Binding-site contacts:
Ligand atom C5 contacts residue NCD1 of chain 1.C at 0.2 Å.
Ligand atom O2 contacts residue PRO249 of chain 1.A at 3.3 Å.
Ligand atom O4 contacts residue NCD1 of chain 1.C at 0.8 Å (h-bond).
Ligand atom C7 contacts residue NCD1 of chain 1.C at 0.4 Å.
Ligand atom C2 contacts residue ARG208 of chain 1.A at 3.6 Å.
Ligand atom C4 contacts residue ZN1 of chain 1.F at 3.5 Å.
Ligand atom O4 contacts residue THR109 of chain 1.A at 2.0 Å (h-bond).
Ligand atom N1 contacts residue NCD1 of chain 1.C at 0.6 Å (h-bond).
Ligand atom O2 contacts residue VAL207 of chain 1.A at 3.5 Å.
Ligand atom C4 contacts residue THR109 of chain 1.A at 2.4 Å.
Ligand atom O2 contacts residue ARG208 of chain 1.A at 3.0 Å (salt-bridge).
Ligand atom C7 contacts residue PHE110 of chain 1.A at 3.3 Å (hydrophobic).
Ligand atom N3 contacts residue ARG208 of chain 1.A at 3.2 Å (salt-bridge).
Ligand atom O72 contacts residue NCD1 of chain 1.C at 0.6 Å (h-bond).
Ligand atom N1 contacts residue PRO249 of chain 1.A at 3.2 Å (h-bond).
Ligand atom N1 contacts residue GLY250 of chain 1.A at 3.6 Å.
Ligand atom C5 contacts residue THR109 of chain 1.A at 3.4 Å.
Ligand atom N1 contacts residue ALA235 of chain 1.A at 3.4 Å.
Ligand atom O4 contacts residue ZN1 of chain 1.F at 2.8 Å.
Ligand atom C6 contacts residue NCD1 of chain 1.C at 0.3 Å.
Ligand atom C2 contacts residue NCD1 of chain 1.C at 0.2 Å.
Ligand atom O71 contacts residue PRO249 of chain 1.A at 3.0 Å (h-bond).
Ligand atom O71 contacts residue HIS237 of chain 1.A at 2.9 Å (h-bond).
Ligand atom C5 contacts residue ZN1 of chain 1.E at 3.7 Å.
Ligand atom N3 contacts residue THR109 of chain 1.A at 2.7 Å (h-bond).
Ligand atom C7 contacts residue ARG22 of chain 1.A at 3.5 Å.
Ligand atom O71 contacts residue ARG22 of chain 1.A at 2.9 Å (salt-bridge).
Ligand atom O2 contacts residue GLY250 of chain 1.A at 3.2 Å.
Ligand atom O4 contacts residue HIS137 of chain 1.A at 3.2 Å.
Ligand atom C6 contacts residue ALA235 of chain 1.A at 3.7 Å (hydrophobic).
Ligand atom O2 contacts residue NCD1 of chain 1.C at 0.5 Å (h-bond).
Ligand atom N3 contacts residue NCD1 of chain 1.C at 1.5 Å.
Ligand atom O71 contacts residue NCD1 of chain 1.C at 0.4 Å (h-bond).
Ligand atom O71 contacts residue PHE110 of chain 1.A at 3.1 Å.
Ligand atom C4 contacts residue NCD1 of chain 1.C at 1.4 Å.
Ligand atom O72 contacts residue PHE110 of chain 1.A at 3.1 Å.
Ligand atom C2 contacts residue PRO249 of chain 1.A at 3.5 Å (hydrophobic).
Ligand atom O72 contacts residue ARG22 of chain 1.A at 2.9 Å (salt-bridge).
Ligand atom O72 contacts residue HIS20 of chain 1.A at 3.4 Å (h-bond).
Ligand atom O72 contacts residue ASN52 of chain 1.A at 2.7 Å (h-bond).

The small molecule below binds the protein below.
Small molecule (SMILES): O=C1C[C@@H](C(=O)O)NC(=O)N1

Sequence of chain 1.A:
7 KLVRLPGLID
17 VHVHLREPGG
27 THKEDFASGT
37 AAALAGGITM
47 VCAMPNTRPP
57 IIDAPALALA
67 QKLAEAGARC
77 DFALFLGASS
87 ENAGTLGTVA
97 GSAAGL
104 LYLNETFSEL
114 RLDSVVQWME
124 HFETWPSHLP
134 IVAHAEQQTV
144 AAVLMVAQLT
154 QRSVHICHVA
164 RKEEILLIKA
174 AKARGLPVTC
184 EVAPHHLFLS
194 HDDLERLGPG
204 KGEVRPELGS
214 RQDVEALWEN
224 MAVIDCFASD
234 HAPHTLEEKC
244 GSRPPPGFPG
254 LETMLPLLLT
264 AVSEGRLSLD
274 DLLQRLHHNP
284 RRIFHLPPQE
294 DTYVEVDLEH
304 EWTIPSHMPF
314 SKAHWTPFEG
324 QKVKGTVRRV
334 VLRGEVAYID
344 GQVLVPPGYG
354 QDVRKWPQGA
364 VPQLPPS